Sequence of chain 1.A:
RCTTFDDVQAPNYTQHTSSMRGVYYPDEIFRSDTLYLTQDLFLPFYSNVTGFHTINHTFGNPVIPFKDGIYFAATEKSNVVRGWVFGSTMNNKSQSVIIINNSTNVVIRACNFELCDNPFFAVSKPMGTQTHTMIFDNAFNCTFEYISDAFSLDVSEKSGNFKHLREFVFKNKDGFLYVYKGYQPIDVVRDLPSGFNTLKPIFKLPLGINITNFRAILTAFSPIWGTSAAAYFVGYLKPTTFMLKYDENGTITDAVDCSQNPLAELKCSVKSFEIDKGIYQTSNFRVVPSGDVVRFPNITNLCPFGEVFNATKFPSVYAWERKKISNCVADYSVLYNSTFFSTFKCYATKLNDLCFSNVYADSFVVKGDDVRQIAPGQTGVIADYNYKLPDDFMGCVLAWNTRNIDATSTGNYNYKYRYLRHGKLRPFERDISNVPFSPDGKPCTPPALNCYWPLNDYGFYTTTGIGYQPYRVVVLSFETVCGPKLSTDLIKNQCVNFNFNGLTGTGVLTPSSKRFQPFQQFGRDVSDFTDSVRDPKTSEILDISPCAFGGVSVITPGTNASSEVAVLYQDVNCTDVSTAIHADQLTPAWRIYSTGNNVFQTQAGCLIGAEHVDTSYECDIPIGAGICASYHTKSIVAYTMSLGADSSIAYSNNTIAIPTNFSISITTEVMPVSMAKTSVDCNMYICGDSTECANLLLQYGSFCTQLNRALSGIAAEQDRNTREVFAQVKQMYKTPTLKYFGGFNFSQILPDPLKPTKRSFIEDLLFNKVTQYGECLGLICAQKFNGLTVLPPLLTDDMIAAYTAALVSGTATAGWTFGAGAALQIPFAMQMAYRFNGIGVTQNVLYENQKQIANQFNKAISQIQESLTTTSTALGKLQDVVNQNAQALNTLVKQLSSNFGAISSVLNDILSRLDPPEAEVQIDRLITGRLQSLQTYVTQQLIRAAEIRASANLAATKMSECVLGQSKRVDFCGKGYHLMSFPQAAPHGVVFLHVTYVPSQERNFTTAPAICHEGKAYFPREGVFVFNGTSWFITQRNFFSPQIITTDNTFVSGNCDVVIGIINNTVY

Binding-site contacts:
Ligand atom C7 contacts residue ASN686 of chain 1.A at 3.2 Å.
Ligand atom C2 contacts residue GLN891 of chain 1.A at 3.6 Å.
Ligand atom C5 contacts residue ASN686 of chain 1.A at 3.6 Å.
Ligand atom N2 contacts residue GLN891 of chain 1.A at 3.3 Å (h-bond).
Ligand atom N2 contacts residue ASN888 of chain 1.A at 4.4 Å.
Ligand atom C8 contacts residue ASN686 of chain 1.A at 3.7 Å.
Ligand atom O5 contacts residue ASN686 of chain 1.A at 2.3 Å (h-bond).
Ligand atom C4 contacts residue ASN686 of chain 1.A at 4.2 Å.
Ligand atom C7 contacts residue GLN891 of chain 1.A at 4.2 Å.
Ligand atom C8 contacts residue ASN888 of chain 1.A at 3.6 Å.
Ligand atom C3 contacts residue ASN686 of chain 1.A at 3.8 Å.
Ligand atom O5 contacts residue GLN891 of chain 1.A at 4.3 Å.
Ligand atom C7 contacts residue ASN888 of chain 1.A at 4.5 Å.
Ligand atom O7 contacts residue ASN686 of chain 1.A at 3.2 Å (h-bond).
Ligand atom C8 contacts residue PHE687 of chain 1.A at 4.3 Å (hydrophobic).
Ligand atom C3 contacts residue GLN891 of chain 1.A at 3.5 Å.
Ligand atom C8 contacts residue GLN891 of chain 1.A at 4.2 Å.
Ligand atom N2 contacts residue ASN686 of chain 1.A at 3.0 Å (h-bond).
Ligand atom C4 contacts residue GLN891 of chain 1.A at 4.3 Å.
Ligand atom C2 contacts residue ASN686 of chain 1.A at 2.5 Å.
Ligand atom C5 contacts residue GLN891 of chain 1.A at 4.1 Å.
Ligand atom C1 contacts residue GLN891 of chain 1.A at 3.4 Å.
Ligand atom C1 contacts residue ASN686 of chain 1.A at 1.4 Å.
Ligand atom O3 contacts residue GLN891 of chain 1.A at 3.9 Å.
Ligand atom O5 contacts residue GLN1040 of chain 1.A at 4.1 Å.
Ligand atom C8 contacts residue LYS898 of chain 1.A at 3.5 Å.

The protein below binds the small molecule below.
Small molecule (SMILES): CC(=O)N[C@H]1[C@H](O[C@H]2[C@H](O)[C@@H](NC(C)=O)CO[C@@H]2CO)O[C@H](CO)[C@@H](O[C@@H]2O[C@H](CO)[C@@H](O)[C@H](O)[C@@H]2O)[C@@H]1O